This protein binds this small molecule.
Small molecule (SMILES): N#C[Fe](C#N)C#[O+].[Ni]

Sequence of chain 1.B:
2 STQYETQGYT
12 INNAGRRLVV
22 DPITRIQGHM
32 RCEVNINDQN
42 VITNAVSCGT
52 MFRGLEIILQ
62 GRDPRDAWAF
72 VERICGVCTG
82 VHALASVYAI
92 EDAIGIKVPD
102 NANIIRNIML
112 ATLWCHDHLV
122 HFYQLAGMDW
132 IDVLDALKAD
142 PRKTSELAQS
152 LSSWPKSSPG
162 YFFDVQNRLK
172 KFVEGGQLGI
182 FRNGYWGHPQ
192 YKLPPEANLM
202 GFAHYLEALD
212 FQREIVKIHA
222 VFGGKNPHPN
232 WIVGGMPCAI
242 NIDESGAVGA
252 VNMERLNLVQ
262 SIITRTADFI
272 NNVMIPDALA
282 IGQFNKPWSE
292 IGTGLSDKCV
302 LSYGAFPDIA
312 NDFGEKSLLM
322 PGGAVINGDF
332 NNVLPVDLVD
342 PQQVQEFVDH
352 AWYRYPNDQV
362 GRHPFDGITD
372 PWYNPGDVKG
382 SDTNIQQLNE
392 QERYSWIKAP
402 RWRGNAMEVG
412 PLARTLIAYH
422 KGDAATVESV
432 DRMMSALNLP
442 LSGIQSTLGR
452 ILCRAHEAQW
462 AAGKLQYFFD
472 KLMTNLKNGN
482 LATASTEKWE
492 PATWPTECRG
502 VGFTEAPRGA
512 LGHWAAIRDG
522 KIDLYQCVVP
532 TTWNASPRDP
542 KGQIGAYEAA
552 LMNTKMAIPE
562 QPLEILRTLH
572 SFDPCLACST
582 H

Binding-site contacts:
Ligand atom O3 contacts residue CYS79 of chain 1.B at 4.0 Å.
Ligand atom O3 contacts residue PRO531 of chain 1.B at 3.4 Å.
Ligand atom FE contacts residue CYS579 of chain 1.B at 2.3 Å.
Ligand atom NI contacts residue CYS76 of chain 1.B at 2.3 Å.
Ligand atom N1 contacts residue THR532 of chain 1.B at 2.8 Å (h-bond).
Ligand atom C1 contacts residue CYS576 of chain 1.B at 3.7 Å (hydrophobic).
Ligand atom O3 contacts residue VAL82 of chain 1.B at 3.6 Å.
Ligand atom C3 contacts residue CYS79 of chain 1.B at 3.1 Å (hydrophobic).
Ligand atom N2 contacts residue CYS79 of chain 1.B at 3.5 Å.
Ligand atom N1 contacts residue VAL530 of chain 1.B at 3.8 Å.
Ligand atom N2 contacts residue ALA507 of chain 1.B at 3.3 Å.
Ligand atom N2 contacts residue ARG509 of chain 1.B at 2.9 Å (salt-bridge).
Ligand atom C3 contacts residue VAL82 of chain 1.B at 3.8 Å (hydrophobic).
Ligand atom N1 contacts residue CYS576 of chain 1.B at 3.8 Å.
Ligand atom O3 contacts residue LEU512 of chain 1.B at 3.7 Å.
Ligand atom N1 contacts residue CYS579 of chain 1.B at 3.4 Å.
Ligand atom C3 contacts residue PRO531 of chain 1.B at 3.8 Å (hydrophobic).
Ligand atom NI contacts residue CYS579 of chain 1.B at 2.5 Å.
Ligand atom C3 contacts residue HIS83 of chain 1.B at 3.5 Å.
Ligand atom C1 contacts residue CYS579 of chain 1.B at 3.0 Å (hydrophobic).
Ligand atom O3 contacts residue HIS83 of chain 1.B at 3.4 Å (h-bond).
Ligand atom C3 contacts residue CYS579 of chain 1.B at 3.1 Å (hydrophobic).
Ligand atom C1 contacts residue PRO531 of chain 1.B at 3.7 Å (hydrophobic).
Ligand atom NI contacts residue CYS79 of chain 1.B at 2.3 Å.
Ligand atom C3 contacts residue ALA507 of chain 1.B at 3.7 Å (hydrophobic).
Ligand atom FE contacts residue CYS79 of chain 1.B at 2.3 Å.
Ligand atom C1 contacts residue THR532 of chain 1.B at 3.9 Å.
Ligand atom NI contacts residue CYS576 of chain 1.B at 2.1 Å.
Ligand atom C2 contacts residue CYS79 of chain 1.B at 3.1 Å (hydrophobic).
Ligand atom N1 contacts residue ARG509 of chain 1.B at 3.8 Å.
Ligand atom O3 contacts residue VAL530 of chain 1.B at 3.4 Å.
Ligand atom C2 contacts residue ARG509 of chain 1.B at 3.4 Å.
Ligand atom C1 contacts residue VAL530 of chain 1.B at 3.7 Å (hydrophobic).
Ligand atom C2 contacts residue ALA507 of chain 1.B at 3.6 Å (hydrophobic).
Ligand atom O3 contacts residue CYS579 of chain 1.B at 3.9 Å.
Ligand atom N1 contacts residue PRO531 of chain 1.B at 3.5 Å.
Ligand atom C3 contacts residue VAL530 of chain 1.B at 3.5 Å (hydrophobic).
Ligand atom O3 contacts residue ALA507 of chain 1.B at 3.4 Å.
Ligand atom C1 contacts residue ARG509 of chain 1.B at 3.7 Å.
Ligand atom N2 contacts residue PRO508 of chain 1.B at 3.3 Å.